Sequence of chain 1.A:
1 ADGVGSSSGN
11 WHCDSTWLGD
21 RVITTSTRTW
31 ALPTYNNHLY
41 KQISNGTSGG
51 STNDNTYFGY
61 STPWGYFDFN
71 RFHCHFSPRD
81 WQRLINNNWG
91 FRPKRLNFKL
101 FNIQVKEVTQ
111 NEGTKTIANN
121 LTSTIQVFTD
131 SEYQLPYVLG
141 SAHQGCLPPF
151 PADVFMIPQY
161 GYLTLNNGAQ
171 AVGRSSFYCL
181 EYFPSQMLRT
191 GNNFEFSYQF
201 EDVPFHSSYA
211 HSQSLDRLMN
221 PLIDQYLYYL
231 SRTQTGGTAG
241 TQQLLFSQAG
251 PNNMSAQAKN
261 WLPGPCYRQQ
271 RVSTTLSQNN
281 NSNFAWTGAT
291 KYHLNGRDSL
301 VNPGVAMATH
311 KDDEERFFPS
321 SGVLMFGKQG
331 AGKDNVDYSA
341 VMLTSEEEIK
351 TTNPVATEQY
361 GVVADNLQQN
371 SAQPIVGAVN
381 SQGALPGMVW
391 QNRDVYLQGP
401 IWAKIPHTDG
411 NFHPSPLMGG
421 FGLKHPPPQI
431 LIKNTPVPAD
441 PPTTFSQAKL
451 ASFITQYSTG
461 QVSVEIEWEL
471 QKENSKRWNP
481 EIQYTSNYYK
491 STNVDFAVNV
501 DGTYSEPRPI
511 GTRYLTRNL

Binding-site contacts:
Ligand atom N7 contacts residue SER415 of chain 1.I at 3.8 Å.
Ligand atom N6 contacts residue PRO416 of chain 1.I at 3.9 Å.
Ligand atom P contacts residue DC1 of chain 1.YB at 1.6 Å.
Ligand atom C4 contacts residue PRO204 of chain 1.I at 4.0 Å (hydrophobic).
Ligand atom N6 contacts residue GLY420 of chain 1.I at 4.2 Å.
Ligand atom N9 contacts residue PRO204 of chain 1.I at 4.2 Å.
Ligand atom C6 contacts residue PRO414 of chain 1.I at 3.5 Å (hydrophobic).
Ligand atom C5' contacts residue ASP409 of chain 1.A at 4.0 Å.
Ligand atom OP1 contacts residue ASN411 of chain 1.A at 3.6 Å.
Ligand atom C5 contacts residue PRO414 of chain 1.I at 4.1 Å (hydrophobic).
Ligand atom N1 contacts residue PRO414 of chain 1.I at 3.5 Å (h-bond).
Ligand atom N3 contacts residue PRO414 of chain 1.I at 3.9 Å.
Ligand atom C1' contacts residue DC1 of chain 1.YB at 3.8 Å.
Ligand atom O4' contacts residue DC1 of chain 1.YB at 3.3 Å.
Ligand atom C5' contacts residue DC1 of chain 1.YB at 3.9 Å.
Ligand atom N6 contacts residue SER415 of chain 1.I at 3.4 Å.
Ligand atom C8 contacts residue HIS413 of chain 1.I at 3.6 Å.
Ligand atom C2 contacts residue GLY422 of chain 1.I at 3.5 Å.
Ligand atom C8 contacts residue PRO204 of chain 1.I at 4.1 Å (hydrophobic).
Ligand atom C2 contacts residue PRO414 of chain 1.I at 4.1 Å (hydrophobic).
Ligand atom O3' contacts residue HIS413 of chain 1.I at 4.1 Å.
Ligand atom N7 contacts residue PRO204 of chain 1.I at 4.0 Å.
Ligand atom N1 contacts residue GLY422 of chain 1.I at 3.0 Å (h-bond).
Ligand atom C3' contacts residue HIS413 of chain 1.I at 3.6 Å.
Ligand atom N6 contacts residue PHE421 of chain 1.I at 4.1 Å.
Ligand atom C4' contacts residue DC1 of chain 1.YB at 4.1 Å.
Ligand atom C2' contacts residue PRO414 of chain 1.I at 3.5 Å (hydrophobic).
Ligand atom C5 contacts residue PRO204 of chain 1.I at 3.9 Å (hydrophobic).
Ligand atom C6 contacts residue GLY422 of chain 1.I at 3.8 Å.
Ligand atom N7 contacts residue HIS413 of chain 1.I at 4.0 Å.
Ligand atom N1 contacts residue VAL203 of chain 1.I at 4.0 Å.
Ligand atom C6 contacts residue SER415 of chain 1.I at 4.0 Å.
Ligand atom OP2 contacts residue DC1 of chain 1.YB at 2.5 Å (h-bond).
Ligand atom O5' contacts residue ASP409 of chain 1.A at 3.6 Å.
Ligand atom OP1 contacts residue DC1 of chain 1.YB at 2.5 Å (h-bond).
Ligand atom C5' contacts residue HIS413 of chain 1.I at 3.7 Å.
Ligand atom N6 contacts residue PRO414 of chain 1.I at 3.7 Å.
Ligand atom N6 contacts residue GLY422 of chain 1.I at 3.1 Å (h-bond).
Ligand atom C2 contacts residue ILE405 of chain 1.I at 4.1 Å (hydrophobic).
Ligand atom O5' contacts residue DC1 of chain 1.YB at 2.5 Å (h-bond).

A small-molecule ligand and the protein it binds are described below.
Small molecule (SMILES): Nc1ncnc2c1ncn2[C@H]1C[C@H](O)[C@@H](COP(=O)(O)O)O1

Sequence of chain 1.I:
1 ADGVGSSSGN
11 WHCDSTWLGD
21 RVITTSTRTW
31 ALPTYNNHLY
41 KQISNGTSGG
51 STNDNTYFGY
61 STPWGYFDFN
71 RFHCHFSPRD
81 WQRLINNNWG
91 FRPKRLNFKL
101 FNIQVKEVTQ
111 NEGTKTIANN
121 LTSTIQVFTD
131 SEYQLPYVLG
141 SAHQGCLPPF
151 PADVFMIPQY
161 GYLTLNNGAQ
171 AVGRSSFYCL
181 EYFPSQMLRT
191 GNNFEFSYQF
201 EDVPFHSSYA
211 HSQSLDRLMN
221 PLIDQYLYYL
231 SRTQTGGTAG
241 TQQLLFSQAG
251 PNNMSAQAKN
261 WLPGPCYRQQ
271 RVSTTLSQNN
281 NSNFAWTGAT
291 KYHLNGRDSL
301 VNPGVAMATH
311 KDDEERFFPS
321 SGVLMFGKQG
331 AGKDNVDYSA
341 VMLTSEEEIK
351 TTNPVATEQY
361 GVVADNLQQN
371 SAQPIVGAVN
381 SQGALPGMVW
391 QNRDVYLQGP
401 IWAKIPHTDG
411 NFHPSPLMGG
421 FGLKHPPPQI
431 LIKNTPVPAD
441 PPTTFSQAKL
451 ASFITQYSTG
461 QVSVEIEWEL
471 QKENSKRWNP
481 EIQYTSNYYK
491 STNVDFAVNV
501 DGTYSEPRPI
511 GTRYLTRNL